Binding-site contacts:
Ligand atom C3 contacts residue THR1097 of chain 1.B at 3.9 Å.
Ligand atom C8 contacts residue HIS1098 of chain 1.B at 4.1 Å.
Ligand atom O5 contacts residue ASN1095 of chain 1.B at 2.4 Å (h-bond).
Ligand atom C2 contacts residue ASN1095 of chain 1.B at 2.5 Å.
Ligand atom C1 contacts residue ASN1095 of chain 1.B at 1.4 Å.
Ligand atom N2 contacts residue THR1097 of chain 1.B at 3.2 Å (h-bond).
Ligand atom C8 contacts residue THR1097 of chain 1.B at 4.0 Å.
Ligand atom O7 contacts residue ASN1095 of chain 1.B at 3.3 Å (h-bond).
Ligand atom C4 contacts residue ASN1095 of chain 1.B at 4.2 Å.
Ligand atom C1 contacts residue HIS1098 of chain 1.B at 4.4 Å.
Ligand atom C7 contacts residue ASN1095 of chain 1.B at 3.3 Å.
Ligand atom O3 contacts residue THR1097 of chain 1.B at 4.4 Å.
Ligand atom C6 contacts residue PHE1100 of chain 1.B at 3.6 Å (hydrophobic).
Ligand atom O5 contacts residue PHE1100 of chain 1.B at 3.8 Å.
Ligand atom C3 contacts residue ASN1095 of chain 1.B at 3.8 Å.
Ligand atom C1 contacts residue THR1097 of chain 1.B at 4.2 Å.
Ligand atom C5 contacts residue ASN1095 of chain 1.B at 3.7 Å.
Ligand atom C3 contacts residue HIS1098 of chain 1.B at 3.9 Å.
Ligand atom C8 contacts residue GLY1096 of chain 1.B at 4.4 Å.
Ligand atom O4 contacts residue HIS1098 of chain 1.B at 3.6 Å.
Ligand atom C7 contacts residue THR1097 of chain 1.B at 4.1 Å.
Ligand atom N2 contacts residue HIS1098 of chain 1.B at 4.5 Å.
Ligand atom C7 contacts residue HIS1098 of chain 1.B at 3.7 Å.
Ligand atom O7 contacts residue HIS1098 of chain 1.B at 3.2 Å.
Ligand atom O5 contacts residue HIS1098 of chain 1.B at 4.4 Å.
Ligand atom C2 contacts residue THR1097 of chain 1.B at 3.9 Å.
Ligand atom N2 contacts residue ASN1095 of chain 1.B at 2.9 Å (h-bond).
Ligand atom C5 contacts residue PHE1100 of chain 1.B at 3.9 Å (hydrophobic).
Ligand atom C4 contacts residue HIS1098 of chain 1.B at 3.9 Å.
Ligand atom C6 contacts residue HIS1098 of chain 1.B at 4.3 Å.
Ligand atom C1 contacts residue PHE1100 of chain 1.B at 4.3 Å (hydrophobic).
Ligand atom C5 contacts residue HIS1098 of chain 1.B at 3.5 Å.
Ligand atom C8 contacts residue ASN1095 of chain 1.B at 3.6 Å.

Sequence of chain 1.B:
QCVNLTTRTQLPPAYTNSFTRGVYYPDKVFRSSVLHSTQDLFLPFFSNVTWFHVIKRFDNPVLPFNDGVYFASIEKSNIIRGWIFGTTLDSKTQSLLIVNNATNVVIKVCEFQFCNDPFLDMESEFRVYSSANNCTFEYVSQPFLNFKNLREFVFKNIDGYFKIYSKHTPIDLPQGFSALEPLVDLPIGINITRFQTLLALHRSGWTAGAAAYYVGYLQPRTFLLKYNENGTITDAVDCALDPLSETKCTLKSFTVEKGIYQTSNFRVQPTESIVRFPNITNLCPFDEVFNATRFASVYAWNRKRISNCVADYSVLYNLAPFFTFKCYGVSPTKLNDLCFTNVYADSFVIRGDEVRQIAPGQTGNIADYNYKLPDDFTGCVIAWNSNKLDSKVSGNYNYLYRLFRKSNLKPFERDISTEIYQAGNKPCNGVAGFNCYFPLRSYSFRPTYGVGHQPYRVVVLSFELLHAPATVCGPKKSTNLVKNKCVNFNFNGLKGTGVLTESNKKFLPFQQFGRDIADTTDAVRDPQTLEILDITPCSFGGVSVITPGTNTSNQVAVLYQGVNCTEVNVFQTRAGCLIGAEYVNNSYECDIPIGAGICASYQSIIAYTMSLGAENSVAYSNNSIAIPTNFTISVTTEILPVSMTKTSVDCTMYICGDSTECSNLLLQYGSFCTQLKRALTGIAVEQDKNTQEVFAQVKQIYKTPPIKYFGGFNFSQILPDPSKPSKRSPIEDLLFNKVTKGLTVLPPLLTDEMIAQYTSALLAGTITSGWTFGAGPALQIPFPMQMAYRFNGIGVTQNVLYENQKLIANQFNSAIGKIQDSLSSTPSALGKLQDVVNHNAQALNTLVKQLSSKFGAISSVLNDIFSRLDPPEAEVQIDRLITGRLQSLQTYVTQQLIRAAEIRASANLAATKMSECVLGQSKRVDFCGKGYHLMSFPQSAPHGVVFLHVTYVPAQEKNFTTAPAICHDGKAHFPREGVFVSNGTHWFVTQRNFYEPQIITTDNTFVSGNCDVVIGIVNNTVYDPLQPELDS

This protein binds this small molecule.
Small molecule (SMILES): CC(=O)N[C@H]1[C@H](O[C@H]2[C@H](O)[C@@H](NC(C)=O)CO[C@@H]2CO)O[C@H](CO)[C@@H](O)[C@@H]1O